Binding-site contacts:
Ligand atom C3' contacts residue PRO276 of chain 3.A at 3.2 Å (hydrophobic).
Ligand atom N6 contacts residue TRP60 of chain 3.A at 3.0 Å.
Ligand atom C4 contacts residue TRP60 of chain 3.A at 3.5 Å (hydrophobic).
Ligand atom O3' contacts residue PRO276 of chain 3.A at 3.4 Å.
Ligand atom OP1 contacts residue GLN137 of chain 3.A at 4.4 Å.
Ligand atom O5' contacts residue TRP60 of chain 3.A at 3.8 Å.
Ligand atom N1 contacts residue TRP60 of chain 3.A at 3.5 Å.
Ligand atom OP2 contacts residue GLN137 of chain 3.A at 3.8 Å.
Ligand atom C1' contacts residue GLN137 of chain 3.A at 4.0 Å.
Ligand atom C4' contacts residue GLN137 of chain 3.A at 4.1 Å.
Ligand atom OP2 contacts residue ASN139 of chain 3.A at 3.3 Å (h-bond).
Ligand atom C5 contacts residue TRP60 of chain 3.A at 3.8 Å (hydrophobic).
Ligand atom O3' contacts residue GLN137 of chain 3.A at 2.1 Å (h-bond).
Ligand atom C6 contacts residue TRP60 of chain 3.A at 3.4 Å (hydrophobic).
Ligand atom N6 contacts residue GLY57 of chain 3.A at 3.7 Å.
Ligand atom P contacts residue PRO276 of chain 3.A at 3.8 Å.
Ligand atom OP2 contacts residue TRP60 of chain 3.A at 4.4 Å.
Ligand atom OP1 contacts residue ASN275 of chain 3.A at 4.5 Å.
Ligand atom OP1 contacts residue PRO276 of chain 3.A at 3.1 Å.
Ligand atom C4' contacts residue PRO276 of chain 3.A at 3.7 Å (hydrophobic).
Ligand atom N3 contacts residue TRP60 of chain 3.A at 3.0 Å.
Ligand atom OP2 contacts residue ARG534 of chain 3.A at 3.6 Å.
Ligand atom OP2 contacts residue PRO276 of chain 3.A at 3.9 Å.
Ligand atom P contacts residue GLN137 of chain 3.A at 3.5 Å.
Ligand atom C1' contacts residue TRP60 of chain 3.A at 3.5 Å (hydrophobic).
Ligand atom O4' contacts residue TRP60 of chain 3.A at 4.2 Å.
Ligand atom C5' contacts residue PRO276 of chain 3.A at 3.7 Å (hydrophobic).
Ligand atom N9 contacts residue TRP60 of chain 3.A at 3.8 Å.
Ligand atom OP1 contacts residue ASN139 of chain 3.A at 3.1 Å (h-bond).
Ligand atom N6 contacts residue ASP58 of chain 3.A at 4.3 Å.
Ligand atom C2 contacts residue TRP60 of chain 3.A at 3.4 Å (hydrophobic).
Ligand atom O3' contacts residue TRP60 of chain 3.A at 4.4 Å.
Ligand atom C8 contacts residue TRP60 of chain 3.A at 4.4 Å (hydrophobic).
Ligand atom C2' contacts residue GLN137 of chain 3.A at 2.9 Å.
Ligand atom P contacts residue ASN139 of chain 3.A at 3.7 Å.
Ligand atom O5' contacts residue PRO276 of chain 3.A at 2.8 Å.
Ligand atom C3' contacts residue GLN137 of chain 3.A at 2.6 Å.
Ligand atom N7 contacts residue TRP60 of chain 3.A at 3.9 Å.
Ligand atom O5' contacts residue GLN137 of chain 3.A at 4.3 Å.
Ligand atom C2' contacts residue TRP60 of chain 3.A at 4.1 Å (hydrophobic).

A protein and the small-molecule ligand that binds it are described below.
Small molecule (SMILES): Nc1ccn([C@H]2C[C@H](O[P](=O)(O)OC[C@H]3O[C@@H](n4cnc5c(N)ncnc54)C[C@@H]3O[P](=O)(O)OC[C@H]3O[C@@H](n4cnc5c(N)ncnc54)C[C@@H]3O[P](=O)(O)OC[C@H]3O[C@@H](n4cnc5c(N)ncnc54)C[C@@H]3O)[C@@H](COP(=O)=O)O2)c(=O)n1

Sequence of chain 3.A:
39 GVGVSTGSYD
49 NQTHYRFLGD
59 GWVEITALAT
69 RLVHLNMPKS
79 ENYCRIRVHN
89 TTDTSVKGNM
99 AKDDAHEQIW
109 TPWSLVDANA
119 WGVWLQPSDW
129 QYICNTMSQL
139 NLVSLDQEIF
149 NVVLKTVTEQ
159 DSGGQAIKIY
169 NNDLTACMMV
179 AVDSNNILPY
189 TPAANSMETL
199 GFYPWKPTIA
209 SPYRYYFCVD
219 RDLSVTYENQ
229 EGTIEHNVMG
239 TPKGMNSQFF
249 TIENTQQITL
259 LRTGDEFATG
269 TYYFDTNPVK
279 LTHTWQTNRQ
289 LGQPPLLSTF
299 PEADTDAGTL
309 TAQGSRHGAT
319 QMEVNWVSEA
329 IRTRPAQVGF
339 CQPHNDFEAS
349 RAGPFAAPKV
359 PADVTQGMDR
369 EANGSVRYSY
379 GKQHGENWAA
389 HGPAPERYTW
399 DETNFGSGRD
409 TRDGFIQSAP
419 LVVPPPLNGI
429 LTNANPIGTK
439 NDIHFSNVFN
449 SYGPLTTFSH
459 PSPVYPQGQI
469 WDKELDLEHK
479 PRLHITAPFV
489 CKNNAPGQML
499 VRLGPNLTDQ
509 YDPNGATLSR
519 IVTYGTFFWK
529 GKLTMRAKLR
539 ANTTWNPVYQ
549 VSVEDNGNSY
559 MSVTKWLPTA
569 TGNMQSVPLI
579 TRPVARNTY